A small-molecule ligand and the protein it binds are described below.
Small molecule (SMILES): CC(=O)N[C@H]1[C@H](O[C@H]2[C@H](O)[C@@H](NC(C)=O)CO[C@@H]2CO)O[C@H](CO)[C@@H](O)[C@@H]1O

Binding-site contacts:
Ligand atom O5 contacts residue ALA706 of chain 1.B at 4.3 Å.
Ligand atom O7 contacts residue ASN1074 of chain 1.B at 4.5 Å.
Ligand atom N2 contacts residue SER711 of chain 1.B at 4.4 Å.
Ligand atom O3 contacts residue ALA706 of chain 1.B at 3.9 Å.
Ligand atom O7 contacts residue SER711 of chain 1.B at 4.1 Å.
Ligand atom O5 contacts residue ASN1074 of chain 1.B at 2.3 Å (h-bond).
Ligand atom N2 contacts residue ASN1074 of chain 1.B at 2.9 Å (h-bond).
Ligand atom C8 contacts residue SER711 of chain 1.B at 3.8 Å.
Ligand atom C1 contacts residue ASN1074 of chain 1.B at 1.4 Å.
Ligand atom C5 contacts residue ASN1074 of chain 1.B at 3.6 Å.
Ligand atom C4 contacts residue ASN1074 of chain 1.B at 4.2 Å.
Ligand atom C7 contacts residue ASN1074 of chain 1.B at 3.9 Å.
Ligand atom C3 contacts residue ALA706 of chain 1.B at 4.3 Å (hydrophobic).
Ligand atom C3 contacts residue ASN1074 of chain 1.B at 3.8 Å.
Ligand atom C2 contacts residue ASN1074 of chain 1.B at 2.5 Å.
Ligand atom O7 contacts residue ALA706 of chain 1.B at 3.7 Å.
Ligand atom C2 contacts residue ALA706 of chain 1.B at 4.2 Å (hydrophobic).
Ligand atom C7 contacts residue SER711 of chain 1.B at 3.9 Å.
Ligand atom C4 contacts residue ALA706 of chain 1.B at 4.3 Å (hydrophobic).

Sequence of chain 1.B:
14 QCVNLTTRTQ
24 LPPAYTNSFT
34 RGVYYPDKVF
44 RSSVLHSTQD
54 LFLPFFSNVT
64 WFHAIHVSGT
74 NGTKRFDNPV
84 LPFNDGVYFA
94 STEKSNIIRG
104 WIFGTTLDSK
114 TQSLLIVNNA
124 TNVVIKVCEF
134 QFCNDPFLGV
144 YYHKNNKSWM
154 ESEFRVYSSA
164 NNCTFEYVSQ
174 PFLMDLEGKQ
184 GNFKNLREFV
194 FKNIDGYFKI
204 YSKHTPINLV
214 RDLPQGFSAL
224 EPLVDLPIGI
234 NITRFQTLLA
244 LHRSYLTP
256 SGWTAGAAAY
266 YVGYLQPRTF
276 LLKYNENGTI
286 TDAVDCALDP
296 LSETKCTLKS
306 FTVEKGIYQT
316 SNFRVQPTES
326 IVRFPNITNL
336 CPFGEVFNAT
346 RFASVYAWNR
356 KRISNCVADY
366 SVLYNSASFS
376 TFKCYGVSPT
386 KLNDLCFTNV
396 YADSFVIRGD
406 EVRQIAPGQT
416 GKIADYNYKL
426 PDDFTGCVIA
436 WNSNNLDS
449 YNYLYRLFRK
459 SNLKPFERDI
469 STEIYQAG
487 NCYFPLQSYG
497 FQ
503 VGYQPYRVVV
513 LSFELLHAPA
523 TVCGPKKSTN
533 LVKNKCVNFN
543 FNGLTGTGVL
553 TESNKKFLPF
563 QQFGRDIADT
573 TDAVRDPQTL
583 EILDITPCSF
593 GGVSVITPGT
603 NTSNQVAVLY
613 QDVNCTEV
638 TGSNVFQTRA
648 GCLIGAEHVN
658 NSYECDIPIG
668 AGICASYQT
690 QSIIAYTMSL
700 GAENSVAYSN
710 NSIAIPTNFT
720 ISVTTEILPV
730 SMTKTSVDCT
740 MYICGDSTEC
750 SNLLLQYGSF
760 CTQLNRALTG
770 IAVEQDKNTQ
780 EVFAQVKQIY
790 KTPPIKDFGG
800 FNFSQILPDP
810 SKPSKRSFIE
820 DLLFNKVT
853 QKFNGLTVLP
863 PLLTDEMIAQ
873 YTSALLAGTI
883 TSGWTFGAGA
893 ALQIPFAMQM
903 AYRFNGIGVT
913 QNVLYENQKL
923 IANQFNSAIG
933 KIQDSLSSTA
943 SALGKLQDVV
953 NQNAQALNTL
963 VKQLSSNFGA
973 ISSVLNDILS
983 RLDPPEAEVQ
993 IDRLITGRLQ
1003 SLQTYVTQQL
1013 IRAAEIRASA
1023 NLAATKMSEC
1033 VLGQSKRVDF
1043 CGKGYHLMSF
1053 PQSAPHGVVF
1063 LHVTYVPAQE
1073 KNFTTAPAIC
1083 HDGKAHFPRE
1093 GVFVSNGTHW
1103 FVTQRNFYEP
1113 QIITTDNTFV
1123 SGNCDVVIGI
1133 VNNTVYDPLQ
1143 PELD